Binding-site contacts:
Ligand atom C5 contacts residue ASN179 of chain 1.G at 3.8 Å.
Ligand atom N2 contacts residue TRP250 of chain 1.G at 4.4 Å.
Ligand atom C1 contacts residue THR181 of chain 1.G at 4.3 Å.
Ligand atom C5 contacts residue TRP250 of chain 1.G at 3.8 Å (hydrophobic).
Ligand atom C8 contacts residue THR252 of chain 1.G at 3.6 Å.
Ligand atom O5 contacts residue THR181 of chain 1.G at 3.8 Å.
Ligand atom O5 contacts residue TRP250 of chain 1.G at 4.3 Å.
Ligand atom N2 contacts residue THR252 of chain 1.G at 4.4 Å.
Ligand atom C5 contacts residue TRP250 of chain 1.G at 4.4 Å (hydrophobic).
Ligand atom O5 contacts residue ASN179 of chain 1.G at 2.4 Å (h-bond).
Ligand atom C2 contacts residue ASN179 of chain 1.G at 2.6 Å.
Ligand atom N2 contacts residue ASN179 of chain 1.G at 2.8 Å (h-bond).
Ligand atom C4 contacts residue ASN179 of chain 1.G at 4.3 Å.
Ligand atom C5 contacts residue THR181 of chain 1.G at 4.3 Å.
Ligand atom C6 contacts residue THR181 of chain 1.G at 3.9 Å.
Ligand atom C8 contacts residue TRP250 of chain 1.G at 3.5 Å (hydrophobic).
Ligand atom O7 contacts residue ASN179 of chain 1.G at 4.0 Å.
Ligand atom O7 contacts residue TRP250 of chain 1.G at 4.4 Å.
Ligand atom C3 contacts residue ASN179 of chain 1.G at 3.9 Å.
Ligand atom C1 contacts residue TRP250 of chain 1.G at 4.2 Å (hydrophobic).
Ligand atom O5 contacts residue TRP250 of chain 1.G at 4.0 Å.
Ligand atom C7 contacts residue THR252 of chain 1.G at 4.3 Å.
Ligand atom C1 contacts residue ASN179 of chain 1.G at 1.5 Å.
Ligand atom C7 contacts residue ASN179 of chain 1.G at 3.5 Å.
Ligand atom C8 contacts residue ASN179 of chain 1.G at 3.9 Å.
Ligand atom C6 contacts residue TRP250 of chain 1.G at 3.7 Å (hydrophobic).
Ligand atom C6 contacts residue TRP250 of chain 1.G at 4.1 Å (hydrophobic).

Sequence of chain 1.G:
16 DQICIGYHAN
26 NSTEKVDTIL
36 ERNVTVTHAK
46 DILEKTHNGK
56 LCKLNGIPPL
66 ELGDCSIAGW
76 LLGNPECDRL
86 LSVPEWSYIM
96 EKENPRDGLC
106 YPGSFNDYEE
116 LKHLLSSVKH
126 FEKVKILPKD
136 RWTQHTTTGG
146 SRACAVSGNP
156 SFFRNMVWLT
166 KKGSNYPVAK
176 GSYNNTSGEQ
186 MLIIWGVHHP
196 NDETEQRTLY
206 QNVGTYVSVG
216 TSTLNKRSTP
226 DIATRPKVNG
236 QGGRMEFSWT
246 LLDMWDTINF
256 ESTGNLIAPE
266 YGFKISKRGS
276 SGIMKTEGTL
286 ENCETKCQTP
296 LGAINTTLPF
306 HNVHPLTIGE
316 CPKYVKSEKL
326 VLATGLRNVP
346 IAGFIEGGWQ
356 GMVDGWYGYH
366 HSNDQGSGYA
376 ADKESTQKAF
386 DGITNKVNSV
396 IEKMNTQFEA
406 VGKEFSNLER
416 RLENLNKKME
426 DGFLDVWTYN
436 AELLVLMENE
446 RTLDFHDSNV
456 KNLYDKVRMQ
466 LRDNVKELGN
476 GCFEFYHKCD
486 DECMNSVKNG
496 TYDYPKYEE

A protein and the small-molecule ligand that binds it are described below.
Small molecule (SMILES): CC(=O)N[C@H]1[C@H](O[C@H]2[C@H](O)[C@@H](NC(C)=O)CO[C@@H]2CO[C@@H]2O[C@@H](C)[C@@H](O)[C@@H](O)[C@@H]2O)O[C@H](CO)[C@@H](O[C@@H]2O[C@H](CO)[C@@H](O)[C@H](O)[C@@H]2O)[C@@H]1O